The protein below binds the small molecule below.
Small molecule (SMILES): CC(=O)N[C@H]1[C@H](O[C@H]2[C@H](O)[C@@H](NC(C)=O)CO[C@@H]2CO)O[C@H](CO)[C@@H](O)[C@@H]1O

Sequence of chain 1.A:
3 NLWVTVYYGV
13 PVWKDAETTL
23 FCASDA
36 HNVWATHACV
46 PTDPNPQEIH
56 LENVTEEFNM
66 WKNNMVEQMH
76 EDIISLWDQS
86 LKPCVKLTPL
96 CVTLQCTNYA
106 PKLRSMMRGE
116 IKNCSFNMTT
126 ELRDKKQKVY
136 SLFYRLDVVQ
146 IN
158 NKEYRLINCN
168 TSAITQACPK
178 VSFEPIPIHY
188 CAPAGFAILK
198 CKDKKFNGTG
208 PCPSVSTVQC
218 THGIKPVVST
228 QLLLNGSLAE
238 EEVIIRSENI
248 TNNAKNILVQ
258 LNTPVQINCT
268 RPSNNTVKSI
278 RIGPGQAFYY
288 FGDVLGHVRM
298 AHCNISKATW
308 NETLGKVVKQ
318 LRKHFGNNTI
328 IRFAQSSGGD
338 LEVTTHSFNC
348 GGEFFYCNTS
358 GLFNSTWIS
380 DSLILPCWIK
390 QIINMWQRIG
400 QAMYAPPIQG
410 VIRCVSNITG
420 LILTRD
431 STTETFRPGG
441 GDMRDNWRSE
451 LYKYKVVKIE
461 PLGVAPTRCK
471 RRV

Binding-site contacts:
Ligand atom O7 contacts residue ASN246 of chain 1.A at 3.6 Å.
Ligand atom C7 contacts residue ASN246 of chain 1.A at 3.3 Å.
Ligand atom C6 contacts residue ASN249 of chain 1.A at 4.0 Å.
Ligand atom C5 contacts residue ASN246 of chain 1.A at 3.6 Å.
Ligand atom C2 contacts residue ASN246 of chain 1.A at 2.4 Å.
Ligand atom C8 contacts residue ASN249 of chain 1.A at 4.5 Å.
Ligand atom O6 contacts residue ASN249 of chain 1.A at 4.1 Å.
Ligand atom N2 contacts residue THR248 of chain 1.A at 3.1 Å (h-bond).
Ligand atom O5 contacts residue ASN249 of chain 1.A at 3.6 Å (h-bond).
Ligand atom O7 contacts residue THR248 of chain 1.A at 4.3 Å.
Ligand atom C1 contacts residue ASN246 of chain 1.A at 1.4 Å.
Ligand atom O5 contacts residue ASN246 of chain 1.A at 2.4 Å (h-bond).
Ligand atom C8 contacts residue THR248 of chain 1.A at 3.1 Å.
Ligand atom C3 contacts residue ASN246 of chain 1.A at 3.6 Å.
Ligand atom C1 contacts residue ASN249 of chain 1.A at 3.9 Å.
Ligand atom N2 contacts residue ASN246 of chain 1.A at 2.8 Å (h-bond).
Ligand atom C2 contacts residue THR248 of chain 1.A at 3.8 Å.
Ligand atom C8 contacts residue ASN246 of chain 1.A at 3.5 Å.
Ligand atom C4 contacts residue ASN246 of chain 1.A at 4.2 Å.
Ligand atom C1 contacts residue THR248 of chain 1.A at 3.7 Å.
Ligand atom C3 contacts residue THR248 of chain 1.A at 4.0 Å.
Ligand atom C7 contacts residue THR248 of chain 1.A at 4.0 Å.
Ligand atom C5 contacts residue ASN249 of chain 1.A at 4.2 Å.